Binding-site contacts:
Ligand atom O01 contacts residue TRP182 of chain 1.B at 3.6 Å.
Ligand atom O02 contacts residue MET174 of chain 1.B at 3.7 Å.
Ligand atom C27 contacts residue TYR91 of chain 1.B at 3.2 Å (hydrophobic).
Ligand atom C27 contacts residue MET28 of chain 1.B at 3.5 Å (hydrophobic).
Ligand atom C29 contacts residue MET28 of chain 1.B at 3.7 Å (hydrophobic).
Ligand atom C17 contacts residue LYS48 of chain 1.B at 3.6 Å.
Ligand atom O02 contacts residue GLY118 of chain 1.B at 3.5 Å.
Ligand atom C26 contacts residue TRP95 of chain 1.B at 3.4 Å (hydrophobic).
Ligand atom C01 contacts residue TYR193 of chain 1.B at 3.4 Å (hydrophobic).
Ligand atom C03 contacts residue LEU121 of chain 1.B at 3.6 Å (hydrophobic).
Ligand atom C18 contacts residue ALA49 of chain 1.B at 3.6 Å (hydrophobic).
Ligand atom C07 contacts residue GLY118 of chain 1.B at 3.5 Å.
Ligand atom C06 contacts residue PHE122 of chain 1.B at 3.4 Å (hydrophobic).
Ligand atom O03 contacts residue TRP95 of chain 1.B at 2.8 Å (h-bond).
Ligand atom C28 contacts residue TYR91 of chain 1.B at 2.9 Å (hydrophobic).
Ligand atom C26 contacts residue HIS25 of chain 1.B at 3.4 Å.
Ligand atom O03 contacts residue HIS25 of chain 1.B at 2.7 Å (h-bond).
Ligand atom C10 contacts residue TRP117 of chain 1.B at 3.7 Å (hydrophobic).
Ligand atom C26 contacts residue MET28 of chain 1.B at 3.6 Å (hydrophobic).
Ligand atom C27 contacts residue HIS25 of chain 1.B at 3.5 Å.
Ligand atom O03 contacts residue TYR91 of chain 1.B at 2.7 Å (h-bond).
Ligand atom C08 contacts residue GLY118 of chain 1.B at 3.5 Å.
Ligand atom C27 contacts residue TRP95 of chain 1.B at 3.3 Å (hydrophobic).
Ligand atom O01 contacts residue HIS178 of chain 1.B at 2.9 Å.
Ligand atom C28 contacts residue MET28 of chain 1.B at 3.6 Å (hydrophobic).
Ligand atom C20 contacts residue TYR141 of chain 1.B at 3.4 Å (hydrophobic).
Ligand atom C21 contacts residue MET28 of chain 1.B at 3.4 Å (hydrophobic).
Ligand atom C23 contacts residue TRP182 of chain 1.B at 3.7 Å (hydrophobic).
Ligand atom C16 contacts residue LEU32 of chain 1.B at 3.7 Å (hydrophobic).
Ligand atom C24 contacts residue MET28 of chain 1.B at 3.4 Å (hydrophobic).
Ligand atom C08 contacts residue ILE114 of chain 1.B at 3.5 Å (hydrophobic).
Ligand atom C26 contacts residue TRP182 of chain 1.B at 3.6 Å (hydrophobic).
Ligand atom C22 contacts residue MET28 of chain 1.B at 3.6 Å (hydrophobic).
Ligand atom C03 contacts residue TRP117 of chain 1.B at 3.6 Å (hydrophobic).
Ligand atom C08 contacts residue HIS178 of chain 1.B at 3.7 Å.
Ligand atom C25 contacts residue TRP182 of chain 1.B at 3.5 Å (hydrophobic).
Ligand atom C07 contacts residue HIS178 of chain 1.B at 3.4 Å.
Ligand atom O01 contacts residue TYR193 of chain 1.B at 3.2 Å (h-bond).
Ligand atom C06 contacts residue HIS178 of chain 1.B at 3.4 Å.
Ligand atom C11 contacts residue TRP117 of chain 1.B at 3.5 Å (hydrophobic).

Sequence of chain 1.B:
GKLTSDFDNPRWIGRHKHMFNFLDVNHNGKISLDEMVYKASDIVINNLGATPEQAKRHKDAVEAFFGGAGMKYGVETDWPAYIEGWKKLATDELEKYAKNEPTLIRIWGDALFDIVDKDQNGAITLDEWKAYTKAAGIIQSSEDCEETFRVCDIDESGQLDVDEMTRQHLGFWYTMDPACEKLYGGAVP

This protein binds this small molecule.
Small molecule (SMILES): O=C1c2cc(-c3ccc(O)cc3)cc(Cc3ccccc3)c2C[C@@H]1Cc1ccc(O)cc1